The small molecule below binds the protein below.
Small molecule (SMILES): CC(C)[C@@H](OC(=O)[C@@H](NC(=O)CCC[C@H](N)C(=O)O)[C@H](C)S)C(=O)O

Binding-site contacts:
Ligand atom C10 contacts residue W2X1 of chain 1.C at 0.1 Å.
Ligand atom S17 contacts residue W2X1 of chain 1.C at 0.3 Å (h-bond).
Ligand atom C25 contacts residue HIS214 of chain 1.A at 3.0 Å.
Ligand atom O20 contacts residue ARG87 of chain 1.A at 2.9 Å (salt-bridge).
Ligand atom C33 contacts residue FE21 of chain 1.B at 2.7 Å.
Ligand atom C33 contacts residue HIS214 of chain 1.A at 3.3 Å.
Ligand atom S17 contacts residue ASP216 of chain 1.A at 3.0 Å (salt-bridge).
Ligand atom C31 contacts residue W2X1 of chain 1.C at 0.2 Å.
Ligand atom CAV contacts residue W2X1 of chain 1.C at 0.3 Å.
Ligand atom O20 contacts residue W2X1 of chain 1.C at 0.2 Å (h-bond).
Ligand atom O43 contacts residue SER281 of chain 1.A at 3.1 Å (h-bond).
Ligand atom C1 contacts residue W2X1 of chain 1.C at 0.2 Å.
Ligand atom C30 contacts residue W2X1 of chain 1.C at 0.5 Å.
Ligand atom S17 contacts residue HIS214 of chain 1.A at 3.2 Å (h-bond).
Ligand atom O43 contacts residue W2X1 of chain 1.C at 0.4 Å (h-bond).
Ligand atom N14 contacts residue TYR91 of chain 1.A at 3.0 Å (h-bond).
Ligand atom O18 contacts residue PHE285 of chain 1.A at 3.4 Å.
Ligand atom O19 contacts residue SER183 of chain 1.A at 2.9 Å (h-bond).
Ligand atom C25 contacts residue W2X1 of chain 1.C at 1.3 Å.
Ligand atom C4 contacts residue W2X1 of chain 1.C at 0.3 Å.
Ligand atom O15 contacts residue W2X1 of chain 1.C at 0.2 Å (h-bond).
Ligand atom C32 contacts residue W2X1 of chain 1.C at 0.8 Å.
Ligand atom C2 contacts residue W2X1 of chain 1.C at 0.2 Å.
Ligand atom O19 contacts residue ARG87 of chain 1.A at 3.0 Å (salt-bridge).
Ligand atom C37 contacts residue W2X1 of chain 1.C at 1.5 Å.
Ligand atom C32 contacts residue FE21 of chain 1.B at 3.5 Å.
Ligand atom C25 contacts residue PHE211 of chain 1.A at 2.9 Å (hydrophobic).
Ligand atom O42 contacts residue TYR189 of chain 1.A at 2.8 Å (h-bond).
Ligand atom C12 contacts residue W2X1 of chain 1.C at 0.1 Å.
Ligand atom N14 contacts residue W2X1 of chain 1.C at 0.2 Å (h-bond).
Ligand atom O29 contacts residue W2X1 of chain 1.C at 0.8 Å (h-bond).
Ligand atom C7 contacts residue W2X1 of chain 1.C at 0.2 Å.
Ligand atom S17 contacts residue FE21 of chain 1.B at 2.4 Å.
Ligand atom C13 contacts residue W2X1 of chain 1.C at 0.3 Å.
Ligand atom O42 contacts residue W2X1 of chain 1.C at 0.1 Å (h-bond).
Ligand atom N11 contacts residue W2X1 of chain 1.C at 0.1 Å (h-bond).
Ligand atom O19 contacts residue W2X1 of chain 1.C at 0.2 Å (h-bond).
Ligand atom C3 contacts residue W2X1 of chain 1.C at 0.2 Å.
Ligand atom O18 contacts residue W2X1 of chain 1.C at 0.2 Å (h-bond).
Ligand atom C33 contacts residue W2X1 of chain 1.C at 0.9 Å.

Sequence of chain 1.A:
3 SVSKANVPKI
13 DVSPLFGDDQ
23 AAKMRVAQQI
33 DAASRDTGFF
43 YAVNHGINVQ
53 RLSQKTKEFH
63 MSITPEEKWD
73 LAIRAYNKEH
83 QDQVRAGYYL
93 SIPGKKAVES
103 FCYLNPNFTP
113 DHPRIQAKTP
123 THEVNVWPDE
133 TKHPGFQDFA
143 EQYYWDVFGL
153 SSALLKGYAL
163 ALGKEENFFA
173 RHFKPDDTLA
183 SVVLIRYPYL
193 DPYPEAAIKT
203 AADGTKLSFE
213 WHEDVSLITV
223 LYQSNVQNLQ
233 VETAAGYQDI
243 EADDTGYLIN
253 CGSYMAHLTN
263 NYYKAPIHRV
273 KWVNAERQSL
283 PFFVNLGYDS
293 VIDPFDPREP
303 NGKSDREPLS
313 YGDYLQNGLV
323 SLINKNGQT